Binding-site contacts:
Ligand atom O5 contacts residue ASN269 of chain 10.F at 2.4 Å (h-bond).
Ligand atom C2 contacts residue ASN269 of chain 10.F at 2.5 Å.
Ligand atom C7 contacts residue ASN269 of chain 10.F at 3.5 Å.
Ligand atom C1 contacts residue TRP97 of chain 10.F at 4.2 Å (hydrophobic).
Ligand atom C8 contacts residue TRP97 of chain 10.F at 4.0 Å (hydrophobic).
Ligand atom C4 contacts residue TRP97 of chain 10.F at 4.1 Å (hydrophobic).
Ligand atom C3 contacts residue ASN269 of chain 10.F at 3.1 Å.
Ligand atom C6 contacts residue ASN269 of chain 10.F at 4.3 Å.
Ligand atom C2 contacts residue TRP97 of chain 10.F at 3.1 Å (hydrophobic).
Ligand atom N2 contacts residue ASN269 of chain 10.F at 2.8 Å (h-bond).
Ligand atom C4 contacts residue ASN269 of chain 10.F at 3.7 Å.
Ligand atom C1 contacts residue ASN269 of chain 10.F at 1.4 Å.
Ligand atom N2 contacts residue TRP97 of chain 10.F at 2.4 Å (h-bond).
Ligand atom O7 contacts residue ASN269 of chain 10.F at 3.4 Å (h-bond).
Ligand atom O7 contacts residue TRP97 of chain 10.F at 3.8 Å.
Ligand atom O3 contacts residue ASN269 of chain 10.F at 4.4 Å.
Ligand atom O3 contacts residue PRO95 of chain 10.F at 4.4 Å.
Ligand atom C7 contacts residue TRP97 of chain 10.F at 3.3 Å (hydrophobic).
Ligand atom O3 contacts residue TRP97 of chain 10.F at 2.5 Å (h-bond).
Ligand atom C8 contacts residue PRO99 of chain 10.F at 3.9 Å (hydrophobic).
Ligand atom O4 contacts residue TRP97 of chain 10.F at 3.8 Å.
Ligand atom C3 contacts residue TRP97 of chain 10.F at 2.7 Å (hydrophobic).
Ligand atom C5 contacts residue ASN269 of chain 10.F at 3.0 Å.

A protein and the small-molecule ligand that binds it are described below.
Small molecule (SMILES): CC(=O)N[C@@H]1[C@@H](O)[C@H](O)[C@@H](CO)O[C@H]1O

Sequence of chain 10.F:
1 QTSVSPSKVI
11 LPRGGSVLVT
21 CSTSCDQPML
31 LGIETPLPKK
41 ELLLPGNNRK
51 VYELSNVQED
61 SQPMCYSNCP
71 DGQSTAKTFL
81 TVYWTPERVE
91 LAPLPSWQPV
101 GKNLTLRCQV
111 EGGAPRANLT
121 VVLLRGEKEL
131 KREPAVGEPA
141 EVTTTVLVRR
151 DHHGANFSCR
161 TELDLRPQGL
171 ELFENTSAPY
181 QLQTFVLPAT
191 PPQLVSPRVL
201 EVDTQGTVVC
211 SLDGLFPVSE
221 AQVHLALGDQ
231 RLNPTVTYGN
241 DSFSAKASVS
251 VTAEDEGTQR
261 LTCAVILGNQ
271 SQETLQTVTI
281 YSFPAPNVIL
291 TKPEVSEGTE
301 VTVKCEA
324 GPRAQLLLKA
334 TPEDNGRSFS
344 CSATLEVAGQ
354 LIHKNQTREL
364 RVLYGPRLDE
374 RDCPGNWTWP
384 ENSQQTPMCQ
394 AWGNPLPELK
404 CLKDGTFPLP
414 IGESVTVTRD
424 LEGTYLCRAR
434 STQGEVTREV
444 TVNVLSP